Sequence of chain 2.B:
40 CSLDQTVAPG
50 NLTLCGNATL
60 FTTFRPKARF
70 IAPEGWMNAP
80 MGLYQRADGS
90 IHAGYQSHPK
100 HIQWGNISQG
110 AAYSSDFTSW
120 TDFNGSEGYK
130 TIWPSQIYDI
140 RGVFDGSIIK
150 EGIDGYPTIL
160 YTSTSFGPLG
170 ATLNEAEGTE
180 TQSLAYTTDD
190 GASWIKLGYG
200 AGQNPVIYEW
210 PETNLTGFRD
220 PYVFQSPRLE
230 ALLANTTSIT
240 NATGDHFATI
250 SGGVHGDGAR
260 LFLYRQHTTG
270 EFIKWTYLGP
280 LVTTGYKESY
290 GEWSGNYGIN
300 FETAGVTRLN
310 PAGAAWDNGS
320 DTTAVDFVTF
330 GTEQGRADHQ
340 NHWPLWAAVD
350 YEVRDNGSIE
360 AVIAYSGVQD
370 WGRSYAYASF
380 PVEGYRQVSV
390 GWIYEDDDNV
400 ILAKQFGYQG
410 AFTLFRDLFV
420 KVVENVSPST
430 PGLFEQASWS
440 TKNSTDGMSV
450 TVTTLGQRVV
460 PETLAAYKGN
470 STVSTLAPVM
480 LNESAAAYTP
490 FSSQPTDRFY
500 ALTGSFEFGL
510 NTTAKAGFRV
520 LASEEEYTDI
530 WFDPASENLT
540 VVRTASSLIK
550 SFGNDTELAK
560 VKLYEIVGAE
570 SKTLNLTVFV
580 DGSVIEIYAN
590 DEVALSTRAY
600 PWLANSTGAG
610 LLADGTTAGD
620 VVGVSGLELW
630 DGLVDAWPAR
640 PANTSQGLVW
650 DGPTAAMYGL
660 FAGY

The small molecule below binds the protein below.
Small molecule (SMILES): CC(=O)N[C@@H]1[C@@H](O)[C@H](O)[C@@H](CO)O[C@H]1O

Binding-site contacts:
Ligand atom C2 contacts residue ASN213 of chain 2.B at 2.4 Å.
Ligand atom C1 contacts residue ASN213 of chain 2.B at 1.4 Å.
Ligand atom O6 contacts residue THR212 of chain 2.B at 3.8 Å.
Ligand atom O7 contacts residue ASN213 of chain 2.B at 4.5 Å.
Ligand atom O3 contacts residue ASN173 of chain 2.B at 4.4 Å.
Ligand atom C5 contacts residue ASN213 of chain 2.B at 3.6 Å.
Ligand atom O7 contacts residue ASN173 of chain 2.B at 3.5 Å (h-bond).
Ligand atom C7 contacts residue ASN213 of chain 2.B at 4.0 Å.
Ligand atom N2 contacts residue ASN213 of chain 2.B at 3.1 Å (h-bond).
Ligand atom C3 contacts residue ASN213 of chain 2.B at 3.8 Å.
Ligand atom O5 contacts residue ASN213 of chain 2.B at 2.3 Å (h-bond).
Ligand atom C4 contacts residue ASN213 of chain 2.B at 4.1 Å.